Sequence of chain 2.A:
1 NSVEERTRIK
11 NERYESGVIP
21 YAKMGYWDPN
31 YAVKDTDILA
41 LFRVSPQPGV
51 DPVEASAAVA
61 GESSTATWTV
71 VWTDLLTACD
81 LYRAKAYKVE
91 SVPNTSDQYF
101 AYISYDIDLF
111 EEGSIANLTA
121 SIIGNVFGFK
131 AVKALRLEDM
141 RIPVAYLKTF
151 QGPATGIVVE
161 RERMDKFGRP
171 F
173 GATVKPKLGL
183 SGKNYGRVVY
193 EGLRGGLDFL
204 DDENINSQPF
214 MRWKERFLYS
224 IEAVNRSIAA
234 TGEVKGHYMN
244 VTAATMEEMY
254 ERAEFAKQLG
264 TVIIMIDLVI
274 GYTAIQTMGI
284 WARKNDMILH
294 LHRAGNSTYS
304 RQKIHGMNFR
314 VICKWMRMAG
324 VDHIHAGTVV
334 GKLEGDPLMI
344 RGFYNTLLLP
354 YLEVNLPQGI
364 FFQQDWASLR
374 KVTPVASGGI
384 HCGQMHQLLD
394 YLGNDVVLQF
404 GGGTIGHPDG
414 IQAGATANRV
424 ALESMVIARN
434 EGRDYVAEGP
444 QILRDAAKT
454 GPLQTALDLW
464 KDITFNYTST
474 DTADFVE

Sequence of chain 1.A:
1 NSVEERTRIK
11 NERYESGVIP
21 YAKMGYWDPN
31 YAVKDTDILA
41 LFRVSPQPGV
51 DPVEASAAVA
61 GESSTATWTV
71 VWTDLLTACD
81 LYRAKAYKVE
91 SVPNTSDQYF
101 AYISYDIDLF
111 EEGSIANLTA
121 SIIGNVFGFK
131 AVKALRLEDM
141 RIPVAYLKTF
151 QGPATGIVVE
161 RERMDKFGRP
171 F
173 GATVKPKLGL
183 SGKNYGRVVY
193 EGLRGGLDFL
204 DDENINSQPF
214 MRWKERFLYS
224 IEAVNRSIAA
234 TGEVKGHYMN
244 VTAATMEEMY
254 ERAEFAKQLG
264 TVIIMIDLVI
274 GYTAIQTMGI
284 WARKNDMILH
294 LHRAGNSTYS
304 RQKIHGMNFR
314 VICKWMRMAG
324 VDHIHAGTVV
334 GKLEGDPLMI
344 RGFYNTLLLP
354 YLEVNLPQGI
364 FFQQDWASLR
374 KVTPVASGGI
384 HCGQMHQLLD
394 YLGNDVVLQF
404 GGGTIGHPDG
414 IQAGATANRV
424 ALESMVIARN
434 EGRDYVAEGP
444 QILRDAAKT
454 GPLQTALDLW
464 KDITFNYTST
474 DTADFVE

Binding-site contacts:
Ligand atom C contacts residue LYS177 of chain 2.A at 3.4 Å.
Ligand atom O6 contacts residue LYS177 of chain 2.A at 3.3 Å (salt-bridge).
Ligand atom O6P contacts residue HIS328 of chain 2.A at 2.6 Å (h-bond).
Ligand atom O6 contacts residue MG1 of chain 2.Q at 2.1 Å.
Ligand atom C3 contacts residue KCX203 of chain 2.A at 3.1 Å.
Ligand atom O2P contacts residue GLY382 of chain 2.A at 2.9 Å (h-bond).
Ligand atom C contacts residue MG1 of chain 2.Q at 2.9 Å.
Ligand atom O3 contacts residue MG1 of chain 2.Q at 2.2 Å.
Ligand atom O2P contacts residue GLY381 of chain 2.A at 3.2 Å.
Ligand atom O2 contacts residue LYS177 of chain 2.A at 3.0 Å (salt-bridge).
Ligand atom O2P contacts residue THR67 of chain 1.A at 3.3 Å (h-bond).
Ligand atom C2 contacts residue MG1 of chain 2.Q at 2.9 Å.
Ligand atom O2 contacts residue ASP205 of chain 2.A at 3.4 Å (salt-bridge).
Ligand atom O6P contacts residue SER380 of chain 2.A at 3.3 Å (h-bond).
Ligand atom O4P contacts residue ARG296 of chain 2.A at 2.9 Å (salt-bridge).
Ligand atom O7 contacts residue LYS335 of chain 2.A at 2.9 Å (salt-bridge).
Ligand atom O6 contacts residue LYS179 of chain 2.A at 2.7 Å (salt-bridge).
Ligand atom O3 contacts residue KCX203 of chain 2.A at 2.6 Å (h-bond).
Ligand atom O6 contacts residue ASN125 of chain 1.A at 2.8 Å (h-bond).
Ligand atom O3 contacts residue HIS295 of chain 2.A at 3.0 Å (h-bond).
Ligand atom O7 contacts residue GLU62 of chain 1.A at 3.4 Å (salt-bridge).
Ligand atom O6 contacts residue GLU206 of chain 2.A at 3.2 Å (salt-bridge).
Ligand atom O6 contacts residue ASP205 of chain 2.A at 3.1 Å (salt-bridge).
Ligand atom O4 contacts residue GLY381 of chain 2.A at 3.2 Å (h-bond).
Ligand atom O2P contacts residue LYS335 of chain 2.A at 2.8 Å (salt-bridge).
Ligand atom O2 contacts residue THR175 of chain 2.A at 2.8 Å (h-bond).
Ligand atom C3 contacts residue MG1 of chain 2.Q at 3.1 Å.
Ligand atom O2P contacts residue TRP68 of chain 1.A at 3.4 Å.
Ligand atom O3 contacts residue GLU206 of chain 2.A at 3.0 Å (salt-bridge).
Ligand atom C contacts residue ASN125 of chain 1.A at 3.3 Å.
Ligand atom O5P contacts residue ARG296 of chain 2.A at 2.9 Å (salt-bridge).
Ligand atom O1 contacts residue LYS177 of chain 2.A at 3.2 Å (salt-bridge).
Ligand atom O1P contacts residue THR67 of chain 1.A at 2.5 Å (h-bond).
Ligand atom O1P contacts residue GLY405 of chain 2.A at 2.7 Å (h-bond).
Ligand atom O3P contacts residue GLY404 of chain 2.A at 2.9 Å (h-bond).
Ligand atom O2 contacts residue KCX203 of chain 2.A at 3.1 Å (h-bond).
Ligand atom O4 contacts residue SER380 of chain 2.A at 2.8 Å (h-bond).
Ligand atom O1P contacts residue LYS177 of chain 2.A at 3.2 Å.
Ligand atom O2 contacts residue MG1 of chain 2.Q at 2.3 Å.
Ligand atom P1 contacts residue THR67 of chain 1.A at 3.4 Å.

This small molecule binds to this protein.
Small molecule (SMILES): O=C(O)[C@@](O)(COP(=O)(O)O)[C@H](O)[C@H](O)COP(=O)(O)O